Sequence of chain 56.D:
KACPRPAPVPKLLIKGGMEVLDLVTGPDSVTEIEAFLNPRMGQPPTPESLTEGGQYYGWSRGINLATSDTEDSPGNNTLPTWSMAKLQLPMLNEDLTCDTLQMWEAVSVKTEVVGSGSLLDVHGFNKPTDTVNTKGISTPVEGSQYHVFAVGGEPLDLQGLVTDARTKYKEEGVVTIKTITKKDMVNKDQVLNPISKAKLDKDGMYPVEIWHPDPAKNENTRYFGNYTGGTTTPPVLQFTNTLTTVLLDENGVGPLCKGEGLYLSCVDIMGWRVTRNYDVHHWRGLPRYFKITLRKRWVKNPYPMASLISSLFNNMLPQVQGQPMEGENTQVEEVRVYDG

Sequence of chain 56.C:
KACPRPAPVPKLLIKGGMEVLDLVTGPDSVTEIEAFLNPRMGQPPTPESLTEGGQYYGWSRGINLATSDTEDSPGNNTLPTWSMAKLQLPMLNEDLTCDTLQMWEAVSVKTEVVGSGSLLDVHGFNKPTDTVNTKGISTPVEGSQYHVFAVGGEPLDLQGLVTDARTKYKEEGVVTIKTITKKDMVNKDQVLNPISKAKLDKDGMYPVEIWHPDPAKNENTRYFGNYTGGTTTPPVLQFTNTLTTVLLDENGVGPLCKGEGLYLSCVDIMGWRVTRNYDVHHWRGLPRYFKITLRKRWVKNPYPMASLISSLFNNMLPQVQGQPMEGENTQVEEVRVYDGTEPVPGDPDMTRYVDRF

Binding-site contacts:
Ligand atom O8 contacts residue ARG77 of chain 56.C at 3.5 Å (salt-bridge).
Ligand atom C8 contacts residue ARG77 of chain 56.C at 4.4 Å.
Ligand atom O10 contacts residue ASN293 of chain 56.C at 4.5 Å.
Ligand atom C10 contacts residue TYR72 of chain 56.C at 4.0 Å (hydrophobic).
Ligand atom C1 contacts residue ARG77 of chain 56.C at 3.4 Å.
Ligand atom O8 contacts residue TYR72 of chain 56.C at 4.0 Å.
Ligand atom O6 contacts residue ASN93 of chain 56.C at 4.3 Å.
Ligand atom C1 contacts residue TYR72 of chain 56.C at 4.3 Å (hydrophobic).
Ligand atom C6 contacts residue TYR72 of chain 56.C at 3.7 Å (hydrophobic).
Ligand atom O1B contacts residue ARG77 of chain 56.C at 3.1 Å (salt-bridge).
Ligand atom C1 contacts residue GLY78 of chain 56.C at 4.0 Å.
Ligand atom C2 contacts residue GLY78 of chain 56.C at 4.0 Å.
Ligand atom C6 contacts residue ASN93 of chain 56.C at 3.9 Å.
Ligand atom C4 contacts residue HIS298 of chain 56.C at 3.9 Å.
Ligand atom C4 contacts residue GLY78 of chain 56.C at 3.5 Å.
Ligand atom O4 contacts residue GLY78 of chain 56.C at 3.4 Å.
Ligand atom O1A contacts residue ARG77 of chain 56.C at 2.9 Å (salt-bridge).
Ligand atom C11 contacts residue TYR72 of chain 56.C at 4.2 Å (hydrophobic).
Ligand atom C11 contacts residue ASP85 of chain 56.D at 4.0 Å.
Ligand atom C3 contacts residue GLY78 of chain 56.C at 4.1 Å.
Ligand atom O1A contacts residue GLY78 of chain 56.C at 3.1 Å (h-bond).
Ligand atom O4 contacts residue THR291 of chain 56.C at 3.9 Å.
Ligand atom O4 contacts residue ASN80 of chain 56.C at 4.4 Å.
Ligand atom O4 contacts residue ILE79 of chain 56.C at 3.9 Å.
Ligand atom C4 contacts residue TYR72 of chain 56.C at 3.5 Å (hydrophobic).
Ligand atom C3 contacts residue GLY78 of chain 56.C at 3.8 Å.
Ligand atom C3 contacts residue HIS298 of chain 56.C at 4.0 Å.
Ligand atom O4 contacts residue TYR72 of chain 56.C at 4.0 Å.
Ligand atom O4 contacts residue HIS298 of chain 56.C at 3.1 Å (h-bond).
Ligand atom O3 contacts residue GLY78 of chain 56.C at 3.5 Å.
Ligand atom O1B contacts residue TYR72 of chain 56.C at 4.2 Å.
Ligand atom C7 contacts residue TYR72 of chain 56.C at 4.3 Å (hydrophobic).
Ligand atom O1B contacts residue SER89 of chain 56.C at 4.4 Å.
Ligand atom C3 contacts residue ARG77 of chain 56.C at 4.3 Å.
Ligand atom C5 contacts residue TYR72 of chain 56.C at 3.5 Å (hydrophobic).
Ligand atom N5 contacts residue TYR72 of chain 56.C at 2.9 Å (h-bond).
Ligand atom O1A contacts residue TYR72 of chain 56.C at 4.0 Å.

A protein and the small-molecule ligand that binds it are described below.
Small molecule (SMILES): CC(=O)N[C@@H]1[C@@H](O[C@@H]2O[C@H](CO)[C@H](O)[C@H](O[C@]3(C(=O)O)C[C@H](O)[C@@H](NC(C)=O)[C@H]([C@H](O)[C@H](O)CO)O3)[C@H]2O)[C@H](O)[C@@H](CO[C@]2(C(=O)O)C[C@H](O)[C@@H](NC(C)=O)[C@H]([C@H](O)[C@H](O)CO)O2)O[C@H]1O